A small-molecule ligand and the protein it binds are described below.
Small molecule (SMILES): CC(=O)N[C@@H]1[C@@H](O)[C@H](O[C@@H]2O[C@H](CO)[C@@H](O)[C@H](O)[C@H]2NC(C)=O)[C@@H](CO[C@@H]2O[C@@H](C)[C@@H](O)[C@@H](O)[C@@H]2O)O[C@@H]1O

Sequence of chain 1.E:
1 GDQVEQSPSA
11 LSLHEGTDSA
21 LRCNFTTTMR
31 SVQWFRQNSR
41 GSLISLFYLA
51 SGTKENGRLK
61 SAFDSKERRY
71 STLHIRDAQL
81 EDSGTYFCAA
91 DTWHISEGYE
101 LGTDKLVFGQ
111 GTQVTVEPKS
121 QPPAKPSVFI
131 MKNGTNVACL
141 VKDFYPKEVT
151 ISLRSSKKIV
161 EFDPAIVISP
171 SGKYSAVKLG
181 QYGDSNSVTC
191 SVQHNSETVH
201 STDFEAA

Sequence of chain 1.G:
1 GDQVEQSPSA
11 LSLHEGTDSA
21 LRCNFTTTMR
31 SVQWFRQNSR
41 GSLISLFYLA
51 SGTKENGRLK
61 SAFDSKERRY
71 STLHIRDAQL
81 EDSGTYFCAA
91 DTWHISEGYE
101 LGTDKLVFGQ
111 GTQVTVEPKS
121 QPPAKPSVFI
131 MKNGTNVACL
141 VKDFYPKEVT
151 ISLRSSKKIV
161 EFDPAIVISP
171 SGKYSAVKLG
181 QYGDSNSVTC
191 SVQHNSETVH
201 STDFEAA

Binding-site contacts:
Ligand atom C4 contacts residue ASN24 of chain 1.G at 4.4 Å.
Ligand atom O7 contacts residue ASP18 of chain 1.E at 4.4 Å.
Ligand atom C8 contacts residue ASP18 of chain 1.E at 4.2 Å.
Ligand atom O1 contacts residue ASN24 of chain 1.G at 2.8 Å (h-bond).
Ligand atom C8 contacts residue ASN24 of chain 1.G at 3.8 Å.
Ligand atom C5 contacts residue ASN24 of chain 1.G at 3.9 Å.
Ligand atom O7 contacts residue ASN24 of chain 1.G at 4.3 Å.
Ligand atom O5 contacts residue ASN24 of chain 1.G at 2.5 Å (h-bond).
Ligand atom C6 contacts residue ARG69 of chain 1.G at 4.3 Å.
Ligand atom C2 contacts residue ASN24 of chain 1.G at 2.3 Å.
Ligand atom O7 contacts residue GLY16 of chain 1.E at 4.0 Å.
Ligand atom C1 contacts residue ASN24 of chain 1.G at 1.7 Å.
Ligand atom C7 contacts residue ASN24 of chain 1.G at 3.5 Å.
Ligand atom C3 contacts residue ASN24 of chain 1.G at 3.7 Å.
Ligand atom N2 contacts residue ASN24 of chain 1.G at 2.5 Å (h-bond).
Ligand atom O1 contacts residue ASP18 of chain 1.E at 4.3 Å.
Ligand atom O7 contacts residue GLU5 of chain 1.G at 3.5 Å.
Ligand atom C6 contacts residue GLU67 of chain 1.G at 4.3 Å.
Ligand atom C7 contacts residue GLU5 of chain 1.G at 4.2 Å.
Ligand atom O4 contacts residue TYR70 of chain 1.G at 4.1 Å.